Sequence of chain 1.A:
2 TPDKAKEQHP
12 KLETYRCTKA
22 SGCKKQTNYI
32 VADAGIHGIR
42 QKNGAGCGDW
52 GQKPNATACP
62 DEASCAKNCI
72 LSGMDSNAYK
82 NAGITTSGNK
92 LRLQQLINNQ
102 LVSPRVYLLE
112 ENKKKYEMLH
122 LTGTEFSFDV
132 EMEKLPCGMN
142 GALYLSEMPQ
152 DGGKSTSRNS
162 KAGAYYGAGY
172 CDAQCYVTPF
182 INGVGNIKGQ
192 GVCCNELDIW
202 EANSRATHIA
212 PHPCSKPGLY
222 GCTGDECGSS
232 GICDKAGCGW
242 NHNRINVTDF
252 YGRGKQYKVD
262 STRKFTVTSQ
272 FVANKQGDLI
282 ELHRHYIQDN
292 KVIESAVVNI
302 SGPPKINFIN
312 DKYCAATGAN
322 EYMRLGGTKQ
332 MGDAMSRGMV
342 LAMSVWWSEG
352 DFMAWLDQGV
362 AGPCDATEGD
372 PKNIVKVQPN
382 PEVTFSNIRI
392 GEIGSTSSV

Binding-site contacts:
Ligand atom C1 contacts residue TRP347 of chain 1.A at 3.6 Å (hydrophobic).
Ligand atom C6A contacts residue ASP199 of chain 1.A at 3.5 Å.
Ligand atom C7 contacts residue LEU146 of chain 1.A at 3.7 Å (hydrophobic).
Ligand atom C2 contacts residue TYR145 of chain 1.A at 3.7 Å (hydrophobic).
Ligand atom C6A contacts residue GLU202 of chain 1.A at 3.9 Å.
Ligand atom O1 contacts residue TYR145 of chain 1.A at 3.9 Å.
Ligand atom O2 contacts residue ARG106 of chain 1.A at 3.7 Å.
Ligand atom O4S contacts residue ASP199 of chain 1.A at 2.7 Å (salt-bridge).
Ligand atom O3A contacts residue ASP199 of chain 1.A at 4.0 Å.
Ligand atom O4S contacts residue GLU202 of chain 1.A at 3.5 Å (salt-bridge).
Ligand atom C7 contacts residue GLU197 of chain 1.A at 1.6 Å.
Ligand atom C3A contacts residue ASP199 of chain 1.A at 3.9 Å.
Ligand atom O1R contacts residue ASP199 of chain 1.A at 3.2 Å (salt-bridge).
Ligand atom C3A contacts residue TYR171 of chain 1.A at 3.8 Å (hydrophobic).
Ligand atom C7 contacts residue ASN196 of chain 1.A at 3.5 Å.
Ligand atom C7 contacts residue LEU198 of chain 1.A at 3.4 Å (hydrophobic).
Ligand atom C4A contacts residue ASP199 of chain 1.A at 3.5 Å.
Ligand atom O3 contacts residue ARG106 of chain 1.A at 3.1 Å (salt-bridge).
Ligand atom O3A contacts residue ASP173 of chain 1.A at 3.3 Å.
Ligand atom O1R contacts residue TYR145 of chain 1.A at 3.8 Å.
Ligand atom C3A contacts residue TYR145 of chain 1.A at 3.3 Å (hydrophobic).
Ligand atom O2A contacts residue TYR145 of chain 1.A at 3.1 Å.
Ligand atom O1R contacts residue GLU202 of chain 1.A at 3.3 Å (salt-bridge).
Ligand atom C5A contacts residue LEU146 of chain 1.A at 3.4 Å (hydrophobic).
Ligand atom C5A contacts residue ASP199 of chain 1.A at 3.9 Å.
Ligand atom O2 contacts residue SER345 of chain 1.A at 3.1 Å (h-bond).
Ligand atom O3A contacts residue ALA174 of chain 1.A at 3.3 Å (h-bond).
Ligand atom C5A contacts residue TYR145 of chain 1.A at 3.7 Å (hydrophobic).
Ligand atom O6 contacts residue TYR177 of chain 1.A at 3.9 Å.
Ligand atom C4 contacts residue ARG106 of chain 1.A at 3.8 Å.
Ligand atom C5A contacts residue GLU197 of chain 1.A at 2.8 Å.
Ligand atom O2A contacts residue ASP173 of chain 1.A at 3.9 Å.
Ligand atom C4A contacts residue ASP173 of chain 1.A at 3.5 Å.
Ligand atom C1A contacts residue TRP347 of chain 1.A at 3.6 Å (hydrophobic).
Ligand atom C3A contacts residue ASP173 of chain 1.A at 3.5 Å.
Ligand atom C6 contacts residue TRP51 of chain 1.A at 4.0 Å (hydrophobic).
Ligand atom O2 contacts residue TYR145 of chain 1.A at 2.8 Å (h-bond).
Ligand atom C3 contacts residue ARG106 of chain 1.A at 3.9 Å.
Ligand atom C5A contacts residue LEU198 of chain 1.A at 3.7 Å (hydrophobic).
Ligand atom O2A contacts residue ASP199 of chain 1.A at 3.3 Å (salt-bridge).

A protein and the small-molecule ligand that binds it are described below.
Small molecule (SMILES): CCC(=O)OCC(O)(O)CCO[C@@H]1O[C@H](CO)[C@@H](O)[C@H](O)[C@H]1O